Binding-site contacts:
Ligand atom O6 contacts residue ASN206 of chain 1.A at 3.5 Å (h-bond).
Ligand atom O5 contacts residue ASN120 of chain 1.A at 2.4 Å (h-bond).
Ligand atom C2 contacts residue SER268 of chain 1.A at 4.3 Å.
Ligand atom C7 contacts residue ASN120 of chain 1.A at 4.2 Å.
Ligand atom O6 contacts residue VAL112 of chain 1.A at 4.2 Å.
Ligand atom C1 contacts residue ARG110 of chain 1.A at 4.3 Å.
Ligand atom C5 contacts residue ASN120 of chain 1.A at 3.7 Å.
Ligand atom C6 contacts residue VAL112 of chain 1.A at 4.4 Å (hydrophobic).
Ligand atom C6 contacts residue SER268 of chain 1.A at 4.1 Å.
Ligand atom C7 contacts residue SER267 of chain 1.A at 3.9 Å.
Ligand atom O4 contacts residue CYS266 of chain 1.A at 2.8 Å (h-bond).
Ligand atom C4 contacts residue CYS266 of chain 1.A at 3.7 Å (hydrophobic).
Ligand atom C3 contacts residue SER267 of chain 1.A at 4.1 Å.
Ligand atom C2 contacts residue SER267 of chain 1.A at 3.6 Å.
Ligand atom O5 contacts residue SER268 of chain 1.A at 3.5 Å.
Ligand atom C8 contacts residue NAG1 of chain 1.Q at 3.9 Å.
Ligand atom C1 contacts residue ASN120 of chain 1.A at 1.4 Å.
Ligand atom O5 contacts residue VAL112 of chain 1.A at 4.3 Å.
Ligand atom C2 contacts residue ASN120 of chain 1.A at 2.5 Å.
Ligand atom N2 contacts residue SER267 of chain 1.A at 4.0 Å.
Ligand atom C6 contacts residue LEU119 of chain 1.A at 4.3 Å (hydrophobic).
Ligand atom O4 contacts residue CYS207 of chain 1.A at 4.5 Å.
Ligand atom C8 contacts residue SER267 of chain 1.A at 3.4 Å.
Ligand atom O3 contacts residue SER267 of chain 1.A at 3.7 Å.
Ligand atom N2 contacts residue ASN120 of chain 1.A at 2.9 Å (h-bond).
Ligand atom C4 contacts residue SER267 of chain 1.A at 4.5 Å.
Ligand atom C1 contacts residue SER268 of chain 1.A at 4.3 Å.
Ligand atom C4 contacts residue ASN120 of chain 1.A at 4.2 Å.
Ligand atom C3 contacts residue ASN120 of chain 1.A at 3.8 Å.
Ligand atom C4 contacts residue SER268 of chain 1.A at 4.3 Å.
Ligand atom C5 contacts residue SER268 of chain 1.A at 4.2 Å.

Sequence of chain 1.A:
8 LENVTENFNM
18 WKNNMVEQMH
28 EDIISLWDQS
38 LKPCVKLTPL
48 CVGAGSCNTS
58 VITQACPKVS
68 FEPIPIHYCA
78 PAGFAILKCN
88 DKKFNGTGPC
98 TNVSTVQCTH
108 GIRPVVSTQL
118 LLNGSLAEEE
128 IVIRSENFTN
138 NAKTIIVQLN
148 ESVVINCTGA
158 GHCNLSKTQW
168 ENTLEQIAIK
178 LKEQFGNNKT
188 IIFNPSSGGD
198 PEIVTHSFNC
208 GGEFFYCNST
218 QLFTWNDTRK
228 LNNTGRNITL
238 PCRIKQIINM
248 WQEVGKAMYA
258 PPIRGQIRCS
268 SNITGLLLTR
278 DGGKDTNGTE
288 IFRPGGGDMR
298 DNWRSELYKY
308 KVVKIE

This protein binds this small molecule.
Small molecule (SMILES): CC(=O)N[C@@H]1[C@@H](O)[C@H](O)[C@@H](CO)O[C@H]1O